A protein and the small-molecule ligand that binds it are described below.
Small molecule (SMILES): NS(=O)(=O)c1cc2c(cc1Cl)N[C@H]([C@H]1C[C@H]3C=C[C@@H]1C3)NS2(=O)=O

Sequence of chain 1.C:
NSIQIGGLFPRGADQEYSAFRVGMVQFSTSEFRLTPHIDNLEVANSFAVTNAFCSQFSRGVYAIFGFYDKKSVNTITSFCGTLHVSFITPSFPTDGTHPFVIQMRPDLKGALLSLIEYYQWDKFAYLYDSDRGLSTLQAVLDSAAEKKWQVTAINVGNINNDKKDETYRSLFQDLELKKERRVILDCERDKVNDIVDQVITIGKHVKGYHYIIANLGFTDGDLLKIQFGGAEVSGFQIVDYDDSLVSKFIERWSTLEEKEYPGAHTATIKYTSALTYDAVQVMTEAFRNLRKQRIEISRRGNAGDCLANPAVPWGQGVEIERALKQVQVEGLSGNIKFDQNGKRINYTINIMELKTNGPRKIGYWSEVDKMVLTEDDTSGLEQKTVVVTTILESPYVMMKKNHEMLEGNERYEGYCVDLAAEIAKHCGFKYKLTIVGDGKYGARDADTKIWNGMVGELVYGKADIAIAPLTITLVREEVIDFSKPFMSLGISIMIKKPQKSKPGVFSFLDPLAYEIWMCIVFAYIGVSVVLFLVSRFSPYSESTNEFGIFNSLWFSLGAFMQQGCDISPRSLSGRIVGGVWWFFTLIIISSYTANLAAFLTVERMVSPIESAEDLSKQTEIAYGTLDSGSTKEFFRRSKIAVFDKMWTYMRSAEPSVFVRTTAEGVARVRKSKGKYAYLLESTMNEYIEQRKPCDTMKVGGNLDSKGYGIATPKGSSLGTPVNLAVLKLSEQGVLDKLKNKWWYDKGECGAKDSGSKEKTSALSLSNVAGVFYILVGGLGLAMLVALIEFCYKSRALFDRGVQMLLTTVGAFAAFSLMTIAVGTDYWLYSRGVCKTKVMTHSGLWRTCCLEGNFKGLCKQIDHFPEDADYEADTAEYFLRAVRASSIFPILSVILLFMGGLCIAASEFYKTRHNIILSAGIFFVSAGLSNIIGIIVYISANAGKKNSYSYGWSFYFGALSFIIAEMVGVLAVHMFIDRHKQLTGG

Sequence of chain 1.B:
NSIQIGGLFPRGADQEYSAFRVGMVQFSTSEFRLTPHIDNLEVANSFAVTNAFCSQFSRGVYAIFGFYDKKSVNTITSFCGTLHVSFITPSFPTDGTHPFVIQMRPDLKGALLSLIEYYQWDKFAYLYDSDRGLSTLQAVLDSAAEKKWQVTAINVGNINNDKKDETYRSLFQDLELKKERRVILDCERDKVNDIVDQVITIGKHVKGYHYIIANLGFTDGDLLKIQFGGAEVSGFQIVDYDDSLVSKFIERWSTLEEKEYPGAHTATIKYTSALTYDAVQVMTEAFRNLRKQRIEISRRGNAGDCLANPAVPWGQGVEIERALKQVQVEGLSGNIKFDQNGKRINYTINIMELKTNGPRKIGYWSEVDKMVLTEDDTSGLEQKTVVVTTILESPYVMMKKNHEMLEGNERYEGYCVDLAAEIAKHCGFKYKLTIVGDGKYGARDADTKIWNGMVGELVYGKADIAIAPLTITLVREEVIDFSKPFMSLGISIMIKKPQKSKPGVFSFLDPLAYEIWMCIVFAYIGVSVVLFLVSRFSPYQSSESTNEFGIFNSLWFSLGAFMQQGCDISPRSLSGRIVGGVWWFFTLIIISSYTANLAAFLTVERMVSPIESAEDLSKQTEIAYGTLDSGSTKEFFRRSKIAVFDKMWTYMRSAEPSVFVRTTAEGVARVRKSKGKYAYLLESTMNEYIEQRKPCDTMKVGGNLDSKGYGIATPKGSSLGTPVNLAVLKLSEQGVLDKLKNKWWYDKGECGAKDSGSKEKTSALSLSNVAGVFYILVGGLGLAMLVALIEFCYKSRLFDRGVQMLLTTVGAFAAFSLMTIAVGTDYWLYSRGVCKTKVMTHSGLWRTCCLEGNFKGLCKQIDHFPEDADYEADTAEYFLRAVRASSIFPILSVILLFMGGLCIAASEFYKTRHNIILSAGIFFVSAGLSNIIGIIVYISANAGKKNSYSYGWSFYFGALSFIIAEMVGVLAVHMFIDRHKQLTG

Binding-site contacts:
Ligand atom S2 contacts residue LYS754 of chain 1.B at 3.5 Å (salt-bridge).
Ligand atom C12 contacts residue PHE486 of chain 1.B at 3.4 Å (hydrophobic).
Ligand atom O1 contacts residue SER488 of chain 1.B at 3.4 Å (h-bond).
Ligand atom N3 contacts residue LYS754 of chain 1.B at 3.4 Å (salt-bridge).
Ligand atom O2 contacts residue PHE486 of chain 1.B at 3.1 Å.
Ligand atom C11 contacts residue PHE486 of chain 1.B at 3.2 Å (hydrophobic).
Ligand atom C14 contacts residue LEU750 of chain 1.B at 3.7 Å (hydrophobic).
Ligand atom O4 contacts residue MET487 of chain 1.B at 3.4 Å.
Ligand atom C4 contacts residue GLY722 of chain 1.C at 3.6 Å.
Ligand atom C14 contacts residue PHE486 of chain 1.B at 3.5 Å (hydrophobic).
Ligand atom C2 contacts residue PRO485 of chain 1.B at 3.7 Å (hydrophobic).
Ligand atom C14 contacts residue SER720 of chain 1.C at 3.5 Å.
Ligand atom C11 contacts residue MET487 of chain 1.B at 3.5 Å (hydrophobic).
Ligand atom O3 contacts residue MET487 of chain 1.B at 3.3 Å.
Ligand atom C13 contacts residue SER720 of chain 1.C at 3.5 Å.
Ligand atom CL contacts residue ASP751 of chain 1.B at 3.1 Å.
Ligand atom N3 contacts residue SER720 of chain 1.C at 3.2 Å (h-bond).
Ligand atom O2 contacts residue SER488 of chain 1.B at 3.6 Å.
Ligand atom C7 contacts residue LEU742 of chain 1.B at 3.6 Å (hydrophobic).
Ligand atom O4 contacts residue LYS754 of chain 1.B at 3.1 Å (salt-bridge).
Ligand atom O2 contacts residue PRO485 of chain 1.B at 3.1 Å (h-bond).
Ligand atom C11 contacts residue SER488 of chain 1.B at 3.7 Å.
Ligand atom N2 contacts residue SER720 of chain 1.C at 3.5 Å (h-bond).
Ligand atom S1 contacts residue PHE486 of chain 1.B at 3.8 Å.
Ligand atom C1 contacts residue PRO485 of chain 1.B at 3.6 Å (hydrophobic).
Ligand atom C13 contacts residue PHE486 of chain 1.B at 3.5 Å (hydrophobic).
Ligand atom C12 contacts residue SER720 of chain 1.C at 3.4 Å.
Ligand atom C8 contacts residue PRO485 of chain 1.B at 3.4 Å (hydrophobic).
Ligand atom S1 contacts residue PRO485 of chain 1.B at 3.3 Å (h-bond).
Ligand atom C6 contacts residue SER720 of chain 1.C at 3.8 Å.
Ligand atom O3 contacts residue SER488 of chain 1.B at 3.0 Å (h-bond).
Ligand atom C9 contacts residue SER720 of chain 1.C at 3.6 Å.
Ligand atom C8 contacts residue SER720 of chain 1.C at 3.4 Å.
Ligand atom O3 contacts residue LYS754 of chain 1.B at 3.5 Å (salt-bridge).
Ligand atom C9 contacts residue PHE486 of chain 1.B at 3.2 Å (hydrophobic).
Ligand atom C10 contacts residue SER720 of chain 1.C at 3.5 Å.
Ligand atom N1 contacts residue PRO485 of chain 1.B at 2.3 Å (h-bond).
Ligand atom C10 contacts residue PHE486 of chain 1.B at 3.4 Å (hydrophobic).
Ligand atom O2 contacts residue MET487 of chain 1.B at 2.9 Å (h-bond).
Ligand atom C11 contacts residue SER720 of chain 1.C at 3.6 Å.